Sequence of chain 4.A:
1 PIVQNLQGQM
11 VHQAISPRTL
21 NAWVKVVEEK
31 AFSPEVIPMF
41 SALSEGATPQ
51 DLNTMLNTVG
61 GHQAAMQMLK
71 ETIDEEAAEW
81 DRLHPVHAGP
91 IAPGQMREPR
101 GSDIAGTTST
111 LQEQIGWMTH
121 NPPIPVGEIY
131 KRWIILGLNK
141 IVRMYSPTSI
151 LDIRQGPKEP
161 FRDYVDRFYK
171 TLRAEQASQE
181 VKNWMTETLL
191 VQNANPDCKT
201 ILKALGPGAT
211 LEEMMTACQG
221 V

A protein and the small-molecule ligand that binds it are described below.
Small molecule (SMILES): Cc1[nH]c2ccccc2c1CC(=O)N[C@@H](Cc1ccccc1)C(=O)N(C)c1ccccc1

Sequence of chain 3.A:
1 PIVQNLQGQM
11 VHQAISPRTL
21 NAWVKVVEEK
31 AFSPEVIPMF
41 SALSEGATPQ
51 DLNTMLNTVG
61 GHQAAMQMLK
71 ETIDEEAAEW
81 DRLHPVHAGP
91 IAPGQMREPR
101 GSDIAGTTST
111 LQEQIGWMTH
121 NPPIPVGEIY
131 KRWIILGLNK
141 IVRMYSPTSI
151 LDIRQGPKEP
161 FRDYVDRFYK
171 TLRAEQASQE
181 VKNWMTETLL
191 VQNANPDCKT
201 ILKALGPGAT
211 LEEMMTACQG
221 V

Binding-site contacts:
Ligand atom C10 contacts residue MET66 of chain 4.A at 3.6 Å (hydrophobic).
Ligand atom C31 contacts residue LYS70 of chain 4.A at 3.6 Å.
Ligand atom C27 contacts residue GLN63 of chain 4.A at 3.9 Å.
Ligand atom C22 contacts residue ASN53 of chain 4.A at 3.4 Å.
Ligand atom C8 contacts residue LEU56 of chain 4.A at 3.6 Å (hydrophobic).
Ligand atom C28 contacts residue TYR169 of chain 3.A at 3.7 Å (hydrophobic).
Ligand atom C6 contacts residue ASN53 of chain 4.A at 3.5 Å.
Ligand atom C25 contacts residue ASN57 of chain 4.A at 3.2 Å.
Ligand atom N3 contacts residue GLN63 of chain 4.A at 2.7 Å (h-bond).
Ligand atom N3 contacts residue ARG173 of chain 3.A at 3.6 Å.
Ligand atom C30 contacts residue LYS182 of chain 3.A at 3.8 Å.
Ligand atom C23 contacts residue ASN57 of chain 4.A at 3.4 Å.
Ligand atom C6 contacts residue ASN57 of chain 4.A at 3.5 Å.
Ligand atom N4 contacts residue ASN57 of chain 4.A at 2.6 Å (h-bond).
Ligand atom C28 contacts residue ARG173 of chain 3.A at 3.5 Å.
Ligand atom C5 contacts residue ASN57 of chain 4.A at 3.6 Å.
Ligand atom C9 contacts residue LEU56 of chain 4.A at 3.8 Å (hydrophobic).
Ligand atom C2 contacts residue ARG173 of chain 3.A at 3.5 Å.
Ligand atom C2 contacts residue GLN63 of chain 4.A at 3.5 Å.
Ligand atom C26 contacts residue LYS70 of chain 4.A at 3.3 Å.
Ligand atom C27 contacts residue ARG173 of chain 3.A at 3.7 Å.
Ligand atom C22 contacts residue TYR130 of chain 4.A at 3.5 Å (hydrophobic).
Ligand atom C32 contacts residue ASN57 of chain 4.A at 3.8 Å.
Ligand atom C1 contacts residue LYS70 of chain 4.A at 3.5 Å.
Ligand atom C8 contacts residue ASN57 of chain 4.A at 3.5 Å.
Ligand atom C29 contacts residue ARG173 of chain 3.A at 3.8 Å.
Ligand atom C32 contacts residue ARG173 of chain 3.A at 3.4 Å.
Ligand atom C21 contacts residue TYR130 of chain 4.A at 3.4 Å (hydrophobic).
Ligand atom C22 contacts residue ALA105 of chain 4.A at 3.5 Å (hydrophobic).
Ligand atom C16 contacts residue THR107 of chain 4.A at 3.8 Å.
Ligand atom O24 contacts residue LYS70 of chain 4.A at 2.9 Å (salt-bridge).
Ligand atom C18 contacts residue THR107 of chain 4.A at 3.7 Å.
Ligand atom C32 contacts residue GLN63 of chain 4.A at 3.4 Å.
Ligand atom C16 contacts residue ASN53 of chain 4.A at 3.7 Å.
Ligand atom C27 contacts residue LYS70 of chain 4.A at 3.7 Å.
Ligand atom C11 contacts residue LYS70 of chain 4.A at 3.4 Å.
Ligand atom C17 contacts residue THR107 of chain 4.A at 3.7 Å.
Ligand atom C22 contacts residue THR107 of chain 4.A at 3.8 Å.
Ligand atom O14 contacts residue ASN57 of chain 4.A at 3.2 Å (h-bond).
Ligand atom C23 contacts residue LYS70 of chain 4.A at 3.5 Å.